Binding-site contacts:
Ligand atom C20 contacts residue THR110 of chain 1.A at 4.0 Å.
Ligand atom N1 contacts residue VAL39 of chain 1.A at 3.7 Å.
Ligand atom C12 contacts residue MET108 of chain 1.A at 4.0 Å (hydrophobic).
Ligand atom C7 contacts residue VAL39 of chain 1.A at 4.0 Å (hydrophobic).
Ligand atom C13 contacts residue ALA52 of chain 1.A at 3.4 Å (hydrophobic).
Ligand atom C18 contacts residue GLU109 of chain 1.A at 3.5 Å.
Ligand atom C8 contacts residue GLN105 of chain 1.A at 3.9 Å.
Ligand atom C19 contacts residue LYS114 of chain 1.A at 3.9 Å.
Ligand atom C14 contacts residue GLN105 of chain 1.A at 3.9 Å.
Ligand atom C16 contacts residue ILE31 of chain 1.A at 3.7 Å (hydrophobic).
Ligand atom N4 contacts residue LEU107 of chain 1.A at 3.7 Å.
Ligand atom C6 contacts residue ASP111 of chain 1.A at 3.5 Å.
Ligand atom C19 contacts residue THR110 of chain 1.A at 4.0 Å.
Ligand atom C9 contacts residue VAL39 of chain 1.A at 4.1 Å (hydrophobic).
Ligand atom C20 contacts residue MET108 of chain 1.A at 4.1 Å (hydrophobic).
Ligand atom C3 contacts residue GLU33 of chain 1.A at 4.0 Å.
Ligand atom C18 contacts residue THR110 of chain 1.A at 3.9 Å.
Ligand atom C2 contacts residue GLU33 of chain 1.A at 3.8 Å.
Ligand atom C18 contacts residue LYS114 of chain 1.A at 3.9 Å.
Ligand atom C13 contacts residue MET108 of chain 1.A at 3.8 Å (hydrophobic).
Ligand atom N4 contacts residue ILE31 of chain 1.A at 4.0 Å.
Ligand atom C14 contacts residue ALA52 of chain 1.A at 3.7 Å (hydrophobic).
Ligand atom C3 contacts residue ILE31 of chain 1.A at 3.8 Å (hydrophobic).
Ligand atom C14 contacts residue LEU156 of chain 1.A at 4.0 Å (hydrophobic).
Ligand atom N3 contacts residue LEU107 of chain 1.A at 4.0 Å.
Ligand atom N1 contacts residue GLY34 of chain 1.A at 4.1 Å.
Ligand atom C3 contacts residue VAL39 of chain 1.A at 4.0 Å (hydrophobic).
Ligand atom C13 contacts residue ASP106 of chain 1.A at 3.5 Å.
Ligand atom N2 contacts residue VAL39 of chain 1.A at 3.9 Å.
Ligand atom F contacts residue LYS114 of chain 1.A at 2.6 Å.
Ligand atom C1 contacts residue LYS114 of chain 1.A at 3.8 Å.
Ligand atom N4 contacts residue MET108 of chain 1.A at 3.2 Å (h-bond).
Ligand atom C6 contacts residue LYS114 of chain 1.A at 4.0 Å.
Ligand atom N3 contacts residue ALA52 of chain 1.A at 3.7 Å.
Ligand atom N3 contacts residue ASP106 of chain 1.A at 4.0 Å.
Ligand atom C17 contacts residue GLU109 of chain 1.A at 3.9 Å.
Ligand atom C15 contacts residue MET108 of chain 1.A at 3.2 Å (hydrophobic).
Ligand atom N3 contacts residue MET108 of chain 1.A at 3.0 Å (h-bond).
Ligand atom C2 contacts residue ILE31 of chain 1.A at 3.7 Å (hydrophobic).
Ligand atom N2 contacts residue CME166 of chain 1.A at 4.1 Å.

This small molecule binds to this protein.
Small molecule (SMILES): Fc1ccc(-c2n[nH]cc2-c2ccnc(NC3CCCCC3)c2)cc1

Sequence of chain 1.A:
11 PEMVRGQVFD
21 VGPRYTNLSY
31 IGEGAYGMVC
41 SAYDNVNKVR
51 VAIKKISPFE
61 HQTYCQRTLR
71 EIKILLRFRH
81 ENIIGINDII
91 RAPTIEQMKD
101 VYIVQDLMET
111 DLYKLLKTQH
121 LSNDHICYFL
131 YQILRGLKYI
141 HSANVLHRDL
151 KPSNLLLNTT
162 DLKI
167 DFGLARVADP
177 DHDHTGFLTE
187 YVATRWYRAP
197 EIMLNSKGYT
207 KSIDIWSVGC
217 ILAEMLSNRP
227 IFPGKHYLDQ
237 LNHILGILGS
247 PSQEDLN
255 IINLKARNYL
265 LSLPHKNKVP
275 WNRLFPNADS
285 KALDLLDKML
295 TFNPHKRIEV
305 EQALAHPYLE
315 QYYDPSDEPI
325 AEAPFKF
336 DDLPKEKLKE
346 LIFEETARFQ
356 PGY